Binding-site contacts:
Ligand atom O2 contacts residue THR335 of chain 2.A at 3.6 Å.
Ligand atom O1 contacts residue TYR310 of chain 2.A at 4.0 Å.
Ligand atom C12 contacts residue ILE143 of chain 2.A at 4.1 Å (hydrophobic).
Ligand atom C6 contacts residue MET332 of chain 2.A at 4.1 Å (hydrophobic).
Ligand atom C9 contacts residue LEU328 of chain 2.A at 3.6 Å (hydrophobic).
Ligand atom C6 contacts residue MET192 of chain 2.A at 3.7 Å (hydrophobic).
Ligand atom C10 contacts residue TRP278 of chain 2.A at 3.5 Å (hydrophobic).
Ligand atom O3 contacts residue ASP282 of chain 2.A at 3.3 Å (salt-bridge).
Ligand atom C6 contacts residue HIS281 of chain 2.A at 3.8 Å.
Ligand atom O1 contacts residue GLU327 of chain 2.A at 4.0 Å.
Ligand atom C1 contacts residue HIS281 of chain 2.A at 3.7 Å.
Ligand atom C8 contacts residue MET142 of chain 2.A at 3.8 Å (hydrophobic).
Ligand atom C10 contacts residue TYR310 of chain 2.A at 4.1 Å (hydrophobic).
Ligand atom C4 contacts residue MET332 of chain 2.A at 3.9 Å (hydrophobic).
Ligand atom C1 contacts residue MET192 of chain 2.A at 3.8 Å (hydrophobic).
Ligand atom O3 contacts residue MET192 of chain 2.A at 3.9 Å.
Ligand atom C3 contacts residue PHE188 of chain 2.A at 3.8 Å (hydrophobic).
Ligand atom C14 contacts residue ILE143 of chain 2.A at 3.6 Å (hydrophobic).
Ligand atom C11 contacts residue TYR310 of chain 2.A at 3.4 Å (hydrophobic).
Ligand atom C5 contacts residue MET192 of chain 2.A at 3.8 Å (hydrophobic).
Ligand atom O3 contacts residue HIS281 of chain 2.A at 3.0 Å (h-bond).
Ligand atom O2 contacts residue PHE188 of chain 2.A at 3.5 Å.
Ligand atom O3 contacts residue TRP278 of chain 2.A at 3.5 Å (h-bond).
Ligand atom C3 contacts residue MET332 of chain 2.A at 4.0 Å (hydrophobic).
Ligand atom C7 contacts residue TRP278 of chain 2.A at 3.8 Å (hydrophobic).
Ligand atom C10 contacts residue LEU328 of chain 2.A at 3.8 Å (hydrophobic).
Ligand atom O1 contacts residue LEU27 of chain 1.D at 3.5 Å.
Ligand atom C14 contacts residue LEU328 of chain 2.A at 4.0 Å (hydrophobic).
Ligand atom C1 contacts residue ASP282 of chain 2.A at 4.0 Å.
Ligand atom C5 contacts residue MET142 of chain 2.A at 4.1 Å (hydrophobic).
Ligand atom C13 contacts residue ILE143 of chain 2.A at 3.7 Å (hydrophobic).
Ligand atom C2 contacts residue PHE188 of chain 2.A at 3.6 Å (hydrophobic).
Ligand atom C13 contacts residue GLU327 of chain 2.A at 4.0 Å.
Ligand atom C6 contacts residue TRP278 of chain 2.A at 3.8 Å (hydrophobic).
Ligand atom C8 contacts residue LEU328 of chain 2.A at 3.8 Å (hydrophobic).
Ligand atom C7 contacts residue LEU328 of chain 2.A at 3.8 Å (hydrophobic).
Ligand atom O2 contacts residue MET174 of chain 2.A at 3.6 Å.
Ligand atom C12 contacts residue TYR310 of chain 2.A at 4.1 Å (hydrophobic).
Ligand atom C5 contacts residue MET332 of chain 2.A at 4.0 Å (hydrophobic).
Ligand atom C4 contacts residue MET142 of chain 2.A at 3.7 Å (hydrophobic).

Sequence of chain 1.D:
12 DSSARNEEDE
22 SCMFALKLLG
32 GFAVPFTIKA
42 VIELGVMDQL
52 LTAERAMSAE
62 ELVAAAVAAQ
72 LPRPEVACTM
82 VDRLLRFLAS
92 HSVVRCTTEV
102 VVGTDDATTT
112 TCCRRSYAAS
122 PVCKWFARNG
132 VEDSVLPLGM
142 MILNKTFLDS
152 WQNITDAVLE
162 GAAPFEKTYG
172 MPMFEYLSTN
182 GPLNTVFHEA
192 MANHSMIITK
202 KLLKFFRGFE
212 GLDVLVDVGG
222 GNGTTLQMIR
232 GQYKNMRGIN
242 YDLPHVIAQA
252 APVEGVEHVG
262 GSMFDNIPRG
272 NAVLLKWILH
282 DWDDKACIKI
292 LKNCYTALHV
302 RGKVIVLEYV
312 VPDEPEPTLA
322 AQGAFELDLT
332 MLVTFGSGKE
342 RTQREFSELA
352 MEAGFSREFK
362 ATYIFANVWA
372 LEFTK

Sequence of chain 2.A:
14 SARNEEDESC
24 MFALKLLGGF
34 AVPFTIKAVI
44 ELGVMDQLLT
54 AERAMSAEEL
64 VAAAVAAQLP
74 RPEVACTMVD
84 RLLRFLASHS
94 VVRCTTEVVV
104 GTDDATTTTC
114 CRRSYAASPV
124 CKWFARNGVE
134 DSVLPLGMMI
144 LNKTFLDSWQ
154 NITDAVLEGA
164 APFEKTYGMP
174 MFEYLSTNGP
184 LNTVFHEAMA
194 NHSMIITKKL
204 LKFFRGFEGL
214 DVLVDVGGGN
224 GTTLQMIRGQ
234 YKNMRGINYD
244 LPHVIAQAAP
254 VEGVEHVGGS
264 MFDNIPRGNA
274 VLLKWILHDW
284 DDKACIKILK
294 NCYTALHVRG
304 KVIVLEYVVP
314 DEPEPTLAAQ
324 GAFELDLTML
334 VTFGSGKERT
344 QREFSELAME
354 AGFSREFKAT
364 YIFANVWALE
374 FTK

This protein binds this small molecule.
Small molecule (SMILES): Oc1ccc(/C=C/c2cc(O)cc(O)c2)cc1